This protein binds this small molecule.
Small molecule (SMILES): O=C1c2c(O)cc(O)cc2O[C@H](c2ccc(O)c(O)c2)[C@H]1O

Sequence of chain 1.O:
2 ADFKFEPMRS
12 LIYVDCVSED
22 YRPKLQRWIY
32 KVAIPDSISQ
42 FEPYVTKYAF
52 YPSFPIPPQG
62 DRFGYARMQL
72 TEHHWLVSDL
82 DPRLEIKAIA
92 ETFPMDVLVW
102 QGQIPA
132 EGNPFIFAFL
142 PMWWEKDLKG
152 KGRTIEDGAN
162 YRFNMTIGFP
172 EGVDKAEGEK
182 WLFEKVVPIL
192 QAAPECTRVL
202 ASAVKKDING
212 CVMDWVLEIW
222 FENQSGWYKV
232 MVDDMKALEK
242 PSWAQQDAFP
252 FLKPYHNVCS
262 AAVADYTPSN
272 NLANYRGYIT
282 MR

Binding-site contacts:
Ligand atom C18 contacts residue PHE42 of chain 1.O at 3.8 Å (hydrophobic).
Ligand atom O29 contacts residue PHE136 of chain 1.O at 3.4 Å.
Ligand atom C19 contacts residue PHE42 of chain 1.O at 3.8 Å (hydrophobic).
Ligand atom O24 contacts residue TRP76 of chain 1.O at 3.4 Å.
Ligand atom O30 contacts residue THR72 of chain 1.O at 3.1 Å (h-bond).
Ligand atom C14 contacts residue DQH1 of chain 1.UC at 3.8 Å.
Ligand atom C16 contacts residue PHE138 of chain 1.O at 3.6 Å (hydrophobic).
Ligand atom C14 contacts residue HIS74 of chain 1.O at 3.8 Å.
Ligand atom O12 contacts residue DQH1 of chain 1.UC at 3.1 Å.
Ligand atom O23 contacts residue GLN41 of chain 1.O at 3.7 Å.
Ligand atom C1 contacts residue GLN102 of chain 1.O at 3.7 Å.
Ligand atom C18 contacts residue DQH1 of chain 1.UC at 3.2 Å.
Ligand atom O13 contacts residue THR72 of chain 1.O at 3.7 Å.
Ligand atom O27 contacts residue SER38 of chain 1.O at 2.8 Å (h-bond).
Ligand atom C2 contacts residue THR72 of chain 1.O at 3.8 Å.
Ligand atom O27 contacts residue HIS74 of chain 1.O at 2.8 Å (h-bond).
Ligand atom C16 contacts residue ASP80 of chain 1.O at 3.6 Å.
Ligand atom O29 contacts residue GLN102 of chain 1.O at 2.5 Å (h-bond).
Ligand atom C6 contacts residue GLN102 of chain 1.O at 3.5 Å.
Ligand atom C17 contacts residue DQH1 of chain 1.UC at 3.4 Å.
Ligand atom C10 contacts residue HIS74 of chain 1.O at 3.8 Å.
Ligand atom O13 contacts residue PHE51 of chain 1.O at 3.2 Å.
Ligand atom O27 contacts residue PHE42 of chain 1.O at 3.7 Å.
Ligand atom C19 contacts residue DQH1 of chain 1.UC at 3.2 Å.
Ligand atom O30 contacts residue GLN70 of chain 1.O at 3.6 Å.
Ligand atom C11 contacts residue HIS74 of chain 1.O at 3.7 Å.
Ligand atom C10 contacts residue TYR49 of chain 1.O at 3.7 Å (hydrophobic).
Ligand atom O24 contacts residue ASP80 of chain 1.O at 2.2 Å (salt-bridge).
Ligand atom C9 contacts residue THR72 of chain 1.O at 3.7 Å.
Ligand atom O23 contacts residue PHE42 of chain 1.O at 3.4 Å.
Ligand atom O30 contacts residue PHE51 of chain 1.O at 3.7 Å.
Ligand atom C10 contacts residue SER38 of chain 1.O at 3.2 Å.
Ligand atom O13 contacts residue TYR49 of chain 1.O at 2.6 Å (h-bond).
Ligand atom C9 contacts residue TYR49 of chain 1.O at 3.5 Å (hydrophobic).
Ligand atom C1 contacts residue TRP29 of chain 1.O at 3.8 Å (hydrophobic).
Ligand atom C17 contacts residue ASP80 of chain 1.O at 3.2 Å.
Ligand atom O27 contacts residue TYR49 of chain 1.O at 3.2 Å.
Ligand atom O23 contacts residue DQH1 of chain 1.UC at 2.7 Å (h-bond).
Ligand atom O24 contacts residue DQH1 of chain 1.UC at 3.3 Å (h-bond).
Ligand atom C17 contacts residue TRP76 of chain 1.O at 3.7 Å (hydrophobic).